Binding-site contacts:
Ligand atom C1 contacts residue THR415 of chain 1.E at 3.8 Å.
Ligand atom C7 contacts residue ASN333 of chain 1.E at 3.3 Å.
Ligand atom O7 contacts residue ASN297 of chain 1.E at 4.5 Å.
Ligand atom C1 contacts residue SER413 of chain 1.E at 4.2 Å.
Ligand atom N2 contacts residue ASN333 of chain 1.E at 3.0 Å (h-bond).
Ligand atom C6 contacts residue THR415 of chain 1.E at 4.5 Å.
Ligand atom O5 contacts residue ASN333 of chain 1.E at 2.5 Å (h-bond).
Ligand atom C2 contacts residue ASN333 of chain 1.E at 2.5 Å.
Ligand atom O5 contacts residue SER413 of chain 1.E at 3.6 Å (h-bond).
Ligand atom C4 contacts residue ASN333 of chain 1.E at 4.4 Å.
Ligand atom C7 contacts residue ARG444 of chain 1.E at 4.2 Å.
Ligand atom C8 contacts residue THR299 of chain 1.E at 3.2 Å.
Ligand atom O5 contacts residue THR415 of chain 1.E at 3.6 Å (h-bond).
Ligand atom C5 contacts residue THR415 of chain 1.E at 4.1 Å.
Ligand atom C3 contacts residue ASN333 of chain 1.E at 3.9 Å.
Ligand atom O7 contacts residue ASN333 of chain 1.E at 3.4 Å (h-bond).
Ligand atom O7 contacts residue ARG444 of chain 1.E at 4.4 Å.
Ligand atom C8 contacts residue ARG444 of chain 1.E at 3.7 Å.
Ligand atom C8 contacts residue ASN297 of chain 1.E at 3.9 Å.
Ligand atom C1 contacts residue ASN333 of chain 1.E at 1.5 Å.
Ligand atom C5 contacts residue ASN333 of chain 1.E at 3.8 Å.
Ligand atom C8 contacts residue ASN333 of chain 1.E at 3.8 Å.

Sequence of chain 1.E:
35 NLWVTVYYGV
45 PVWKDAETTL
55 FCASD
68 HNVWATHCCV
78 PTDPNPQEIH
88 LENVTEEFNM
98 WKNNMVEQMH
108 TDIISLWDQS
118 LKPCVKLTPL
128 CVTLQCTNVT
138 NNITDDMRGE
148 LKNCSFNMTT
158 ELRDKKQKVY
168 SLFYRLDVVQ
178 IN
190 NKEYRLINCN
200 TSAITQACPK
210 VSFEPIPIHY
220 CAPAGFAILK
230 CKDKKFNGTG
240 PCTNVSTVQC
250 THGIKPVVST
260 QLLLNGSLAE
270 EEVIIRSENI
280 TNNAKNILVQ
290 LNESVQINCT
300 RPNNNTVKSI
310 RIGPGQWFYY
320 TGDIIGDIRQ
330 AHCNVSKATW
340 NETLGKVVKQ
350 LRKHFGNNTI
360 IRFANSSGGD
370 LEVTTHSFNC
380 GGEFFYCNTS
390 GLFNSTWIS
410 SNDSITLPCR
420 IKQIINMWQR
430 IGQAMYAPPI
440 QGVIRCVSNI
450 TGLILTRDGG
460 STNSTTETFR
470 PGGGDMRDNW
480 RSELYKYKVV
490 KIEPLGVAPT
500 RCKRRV

The protein below binds the small molecule below.
Small molecule (SMILES): CC(=O)N[C@H]1[C@H](O[C@H]2[C@H](O)[C@@H](NC(C)=O)CO[C@@H]2CO)O[C@H](CO)[C@@H](O)[C@@H]1O